The small molecule below binds the protein below.
Small molecule (SMILES): CCCCCCC(CCCCCC)(CO[C@H]1O[C@@H](CO)[C@H](O)[C@@H](O)[C@@H]1O)CO[C@H]1O[C@@H](CO)[C@H](O)[C@@H](O)[C@@H]1O

Binding-site contacts:
Ligand atom OBV contacts residue PHE32 of chain 1.A at 3.4 Å (h-bond).
Ligand atom O3 contacts residue PRO34 of chain 1.A at 3.0 Å.
Ligand atom C5 contacts residue PHE33 of chain 1.A at 4.4 Å (hydrophobic).
Ligand atom OAP contacts residue PHE32 of chain 1.A at 2.6 Å (h-bond).
Ligand atom O2 contacts residue PRO34 of chain 1.A at 4.0 Å.
Ligand atom O3 contacts residue ASP37 of chain 1.A at 3.7 Å.
Ligand atom C4 contacts residue ASP37 of chain 1.A at 3.3 Å.
Ligand atom C4 contacts residue PRO34 of chain 1.A at 4.1 Å (hydrophobic).
Ligand atom O1 contacts residue PHE32 of chain 1.A at 3.8 Å.
Ligand atom C5 contacts residue ASP37 of chain 1.A at 4.5 Å.
Ligand atom CBS contacts residue PHE32 of chain 1.A at 3.4 Å (hydrophobic).
Ligand atom CBT contacts residue PHE32 of chain 1.A at 4.5 Å (hydrophobic).
Ligand atom CBC contacts residue PHE29 of chain 1.A at 4.1 Å (hydrophobic).
Ligand atom CCJ contacts residue PHE32 of chain 1.A at 3.9 Å (hydrophobic).
Ligand atom CBL contacts residue PHE33 of chain 1.A at 4.2 Å (hydrophobic).
Ligand atom C4 contacts residue PHE33 of chain 1.A at 4.4 Å (hydrophobic).
Ligand atom CCL contacts residue PHE32 of chain 1.A at 3.7 Å (hydrophobic).
Ligand atom CBI contacts residue PHE29 of chain 1.A at 4.0 Å (hydrophobic).
Ligand atom O5 contacts residue PHE33 of chain 1.A at 3.9 Å.
Ligand atom CCM contacts residue PHE32 of chain 1.A at 4.3 Å (hydrophobic).
Ligand atom C3 contacts residue PRO34 of chain 1.A at 3.8 Å (hydrophobic).
Ligand atom CBQ contacts residue PHE33 of chain 1.A at 3.9 Å (hydrophobic).
Ligand atom C2 contacts residue PHE32 of chain 1.A at 4.4 Å (hydrophobic).
Ligand atom CBE contacts residue PHE29 of chain 1.A at 4.0 Å (hydrophobic).
Ligand atom CBG contacts residue PHE29 of chain 1.A at 4.3 Å (hydrophobic).
Ligand atom CBS contacts residue PHE33 of chain 1.A at 4.0 Å (hydrophobic).
Ligand atom CBQ contacts residue PHE32 of chain 1.A at 4.2 Å (hydrophobic).
Ligand atom C3 contacts residue ASP37 of chain 1.A at 4.1 Å.
Ligand atom C2 contacts residue PRO34 of chain 1.A at 3.6 Å (hydrophobic).
Ligand atom O2 contacts residue PHE32 of chain 1.A at 4.4 Å.
Ligand atom O4 contacts residue ASP37 of chain 1.A at 3.1 Å (salt-bridge).
Ligand atom C6 contacts residue PHE33 of chain 1.A at 3.9 Å (hydrophobic).

Sequence of chain 1.A:
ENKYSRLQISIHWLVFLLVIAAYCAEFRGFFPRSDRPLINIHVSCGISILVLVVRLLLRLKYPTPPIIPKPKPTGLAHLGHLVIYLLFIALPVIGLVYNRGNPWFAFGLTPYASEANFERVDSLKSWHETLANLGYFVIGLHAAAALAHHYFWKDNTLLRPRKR